Sequence of chain 12.W:
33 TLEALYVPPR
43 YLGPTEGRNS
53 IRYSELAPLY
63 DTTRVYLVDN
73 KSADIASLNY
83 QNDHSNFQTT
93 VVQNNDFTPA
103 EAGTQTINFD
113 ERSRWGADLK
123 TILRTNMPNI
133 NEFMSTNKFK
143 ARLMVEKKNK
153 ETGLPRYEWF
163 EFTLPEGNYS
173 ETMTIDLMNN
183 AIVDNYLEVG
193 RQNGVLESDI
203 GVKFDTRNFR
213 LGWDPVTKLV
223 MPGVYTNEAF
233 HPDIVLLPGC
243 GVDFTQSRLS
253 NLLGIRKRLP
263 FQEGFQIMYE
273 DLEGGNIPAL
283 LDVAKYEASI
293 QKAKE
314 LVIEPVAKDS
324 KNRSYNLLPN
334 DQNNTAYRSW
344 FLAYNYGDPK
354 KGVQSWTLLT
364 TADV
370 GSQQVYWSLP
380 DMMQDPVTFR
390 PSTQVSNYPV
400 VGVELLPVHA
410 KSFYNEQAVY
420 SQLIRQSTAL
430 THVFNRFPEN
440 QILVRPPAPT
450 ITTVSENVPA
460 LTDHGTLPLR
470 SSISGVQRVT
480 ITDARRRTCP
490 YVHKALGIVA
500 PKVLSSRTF

Sequence of chain 48.W:
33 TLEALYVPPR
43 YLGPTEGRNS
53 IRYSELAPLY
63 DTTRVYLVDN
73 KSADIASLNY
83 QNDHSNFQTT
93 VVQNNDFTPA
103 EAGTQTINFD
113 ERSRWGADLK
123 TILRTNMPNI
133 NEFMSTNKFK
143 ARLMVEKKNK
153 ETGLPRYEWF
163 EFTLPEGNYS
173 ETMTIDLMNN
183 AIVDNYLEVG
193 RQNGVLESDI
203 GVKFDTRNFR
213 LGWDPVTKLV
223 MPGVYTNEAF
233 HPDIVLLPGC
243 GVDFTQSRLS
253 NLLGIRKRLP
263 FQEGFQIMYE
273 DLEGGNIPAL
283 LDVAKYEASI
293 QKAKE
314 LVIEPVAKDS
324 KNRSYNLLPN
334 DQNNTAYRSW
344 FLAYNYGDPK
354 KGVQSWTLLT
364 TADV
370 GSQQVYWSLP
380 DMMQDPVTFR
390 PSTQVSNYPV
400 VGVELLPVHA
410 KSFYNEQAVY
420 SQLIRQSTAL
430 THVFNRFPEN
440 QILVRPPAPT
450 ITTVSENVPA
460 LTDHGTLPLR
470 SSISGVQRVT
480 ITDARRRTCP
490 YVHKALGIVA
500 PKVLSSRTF

Binding-site contacts:
Ligand atom CG contacts residue HIS431 of chain 12.W at 3.8 Å.
Ligand atom CE2 contacts residue ARG193 of chain 12.W at 3.8 Å.
Ligand atom OH contacts residue LEU283 of chain 48.W at 3.8 Å.
Ligand atom OH contacts residue MET223 of chain 48.W at 2.2 Å (h-bond).
Ligand atom O contacts residue ARG435 of chain 12.W at 3.5 Å (salt-bridge).
Ligand atom CD1 contacts residue ARG193 of chain 12.W at 3.7 Å.
Ligand atom CG2 contacts residue TYR188 of chain 12.W at 3.9 Å (hydrophobic).
Ligand atom CZ contacts residue ARG193 of chain 12.W at 3.1 Å.
Ligand atom CE1 contacts residue GLU289 of chain 48.W at 3.6 Å.
Ligand atom CZ contacts residue HIS431 of chain 12.W at 3.4 Å.
Ligand atom CD1 contacts residue HIS431 of chain 12.W at 3.3 Å.
Ligand atom CG1 contacts residue PHE436 of chain 12.W at 3.4 Å (hydrophobic).
Ligand atom CZ contacts residue THR219 of chain 48.W at 3.2 Å.
Ligand atom CG contacts residue GLU289 of chain 48.W at 3.6 Å.
Ligand atom CE1 contacts residue MET223 of chain 48.W at 3.3 Å (hydrophobic).
Ligand atom ND2 contacts residue TYR188 of chain 12.W at 3.5 Å (h-bond).
Ligand atom CD2 contacts residue MET223 of chain 48.W at 3.7 Å (hydrophobic).
Ligand atom CG2 contacts residue LEU189 of chain 12.W at 2.8 Å (hydrophobic).
Ligand atom CG contacts residue TYR288 of chain 48.W at 3.4 Å (hydrophobic).
Ligand atom CA contacts residue ARG193 of chain 12.W at 3.8 Å.
Ligand atom ND2 contacts residue GLU199 of chain 12.W at 2.9 Å (salt-bridge).
Ligand atom CE2 contacts residue MET223 of chain 48.W at 3.5 Å (hydrophobic).
Ligand atom CB contacts residue GLU289 of chain 48.W at 3.8 Å.
Ligand atom CE1 contacts residue ARG193 of chain 12.W at 3.1 Å.
Ligand atom CG contacts residue GLU199 of chain 12.W at 3.6 Å.
Ligand atom CE1 contacts residue HIS431 of chain 12.W at 3.0 Å.
Ligand atom O contacts residue ARG193 of chain 12.W at 2.8 Å (salt-bridge).
Ligand atom CD contacts residue HIS431 of chain 12.W at 3.8 Å.
Ligand atom CB contacts residue LEU189 of chain 12.W at 3.8 Å (hydrophobic).
Ligand atom CB contacts residue ARG435 of chain 12.W at 3.7 Å.
Ligand atom C contacts residue ARG193 of chain 12.W at 3.3 Å.
Ligand atom OH contacts residue THR430 of chain 12.W at 3.4 Å.
Ligand atom OH contacts residue HIS431 of chain 12.W at 2.9 Å (h-bond).
Ligand atom CZ contacts residue MET223 of chain 48.W at 2.9 Å (hydrophobic).
Ligand atom CG1 contacts residue ARG435 of chain 12.W at 3.8 Å.
Ligand atom CE1 contacts residue VAL432 of chain 12.W at 3.8 Å (hydrophobic).
Ligand atom CE1 contacts residue THR219 of chain 48.W at 3.9 Å.
Ligand atom N contacts residue ARG193 of chain 12.W at 3.8 Å.
Ligand atom CD1 contacts residue GLU289 of chain 48.W at 3.0 Å.
Ligand atom OD1 contacts residue GLU199 of chain 12.W at 3.4 Å (salt-bridge).

A small-molecule ligand and the protein it binds are described below.
Small molecule (SMILES): CC(C)[C@H](NC(=O)[C@@H]1CCCN1C(=O)[C@H](CC(N)=O)NC(=O)[C@@H](N)Cc1ccccc1)C(=O)N[C@@H](Cc1ccc(O)cc1)C(=O)N1CCC[C@H]1C(=O)N[C@H](C=O)Cc1ccc(O)cc1